Binding-site contacts:
Ligand atom C7 contacts residue ASN67 of chain 44.E at 3.6 Å.
Ligand atom C5 contacts residue ASN67 of chain 44.E at 3.6 Å.
Ligand atom O6 contacts residue ASP66 of chain 44.G at 2.8 Å (salt-bridge).
Ligand atom C4 contacts residue ASP66 of chain 44.G at 3.8 Å.
Ligand atom O3 contacts residue GLN65 of chain 44.G at 3.2 Å.
Ligand atom O5 contacts residue ASN67 of chain 44.E at 2.4 Å (h-bond).
Ligand atom C3 contacts residue ASN67 of chain 44.E at 3.8 Å.
Ligand atom O7 contacts residue ARG89 of chain 44.E at 4.0 Å.
Ligand atom C1 contacts residue GLN65 of chain 44.G at 3.7 Å.
Ligand atom C6 contacts residue GLN65 of chain 44.G at 4.1 Å.
Ligand atom C8 contacts residue GLN65 of chain 44.G at 3.5 Å.
Ligand atom C3 contacts residue ASP66 of chain 44.G at 4.3 Å.
Ligand atom C6 contacts residue TYR60 of chain 44.G at 3.8 Å (hydrophobic).
Ligand atom O3 contacts residue ASN67 of chain 44.E at 4.4 Å.
Ligand atom C8 contacts residue ASN67 of chain 44.E at 3.6 Å.
Ligand atom O6 contacts residue GLN65 of chain 44.G at 4.2 Å.
Ligand atom O4 contacts residue ASP66 of chain 44.G at 4.2 Å.
Ligand atom O5 contacts residue GLN65 of chain 44.G at 3.9 Å.
Ligand atom C5 contacts residue TYR60 of chain 44.G at 4.2 Å (hydrophobic).
Ligand atom O3 contacts residue ASP66 of chain 44.G at 3.8 Å.
Ligand atom C2 contacts residue ASN67 of chain 44.E at 2.5 Å.
Ligand atom O5 contacts residue TYR60 of chain 44.G at 3.5 Å.
Ligand atom O7 contacts residue MET118 of chain 44.E at 3.9 Å.
Ligand atom C1 contacts residue ASN67 of chain 44.E at 1.4 Å.
Ligand atom N2 contacts residue ASN67 of chain 44.E at 3.1 Å (h-bond).
Ligand atom C6 contacts residue ASP66 of chain 44.G at 4.2 Å.
Ligand atom C3 contacts residue GLN65 of chain 44.G at 4.1 Å.
Ligand atom C2 contacts residue GLN65 of chain 44.G at 3.4 Å.
Ligand atom C4 contacts residue ASN67 of chain 44.E at 4.2 Å.
Ligand atom N2 contacts residue GLN65 of chain 44.G at 4.4 Å.
Ligand atom O7 contacts residue ASN67 of chain 44.E at 4.1 Å.

Sequence of chain 44.G:
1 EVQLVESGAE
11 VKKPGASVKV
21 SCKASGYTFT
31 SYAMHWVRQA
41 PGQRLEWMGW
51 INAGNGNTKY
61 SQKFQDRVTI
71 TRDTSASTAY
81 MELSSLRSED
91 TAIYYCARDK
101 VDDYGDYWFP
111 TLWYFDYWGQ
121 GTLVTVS

Sequence of chain 44.E:
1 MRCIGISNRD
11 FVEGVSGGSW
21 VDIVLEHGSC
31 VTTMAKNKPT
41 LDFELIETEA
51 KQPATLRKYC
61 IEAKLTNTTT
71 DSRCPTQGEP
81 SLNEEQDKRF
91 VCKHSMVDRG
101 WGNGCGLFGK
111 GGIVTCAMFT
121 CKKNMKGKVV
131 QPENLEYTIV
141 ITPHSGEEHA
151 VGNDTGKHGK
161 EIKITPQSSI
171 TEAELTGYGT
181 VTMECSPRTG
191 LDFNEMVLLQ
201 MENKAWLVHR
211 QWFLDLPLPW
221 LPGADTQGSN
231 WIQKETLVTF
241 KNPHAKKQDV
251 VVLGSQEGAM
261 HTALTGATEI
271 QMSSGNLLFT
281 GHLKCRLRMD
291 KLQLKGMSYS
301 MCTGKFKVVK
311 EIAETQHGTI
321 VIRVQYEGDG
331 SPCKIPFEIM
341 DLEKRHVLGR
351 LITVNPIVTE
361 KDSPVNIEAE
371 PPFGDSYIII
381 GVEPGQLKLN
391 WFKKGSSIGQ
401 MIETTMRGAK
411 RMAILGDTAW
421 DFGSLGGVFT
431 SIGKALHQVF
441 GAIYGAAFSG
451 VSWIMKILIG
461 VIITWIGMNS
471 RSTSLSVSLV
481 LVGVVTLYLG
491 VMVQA

This small molecule binds to this protein.
Small molecule (SMILES): CC(=O)N[C@@H]1[C@@H](O)[C@H](O)[C@@H](CO)O[C@H]1O